Sequence of chain 12.A:
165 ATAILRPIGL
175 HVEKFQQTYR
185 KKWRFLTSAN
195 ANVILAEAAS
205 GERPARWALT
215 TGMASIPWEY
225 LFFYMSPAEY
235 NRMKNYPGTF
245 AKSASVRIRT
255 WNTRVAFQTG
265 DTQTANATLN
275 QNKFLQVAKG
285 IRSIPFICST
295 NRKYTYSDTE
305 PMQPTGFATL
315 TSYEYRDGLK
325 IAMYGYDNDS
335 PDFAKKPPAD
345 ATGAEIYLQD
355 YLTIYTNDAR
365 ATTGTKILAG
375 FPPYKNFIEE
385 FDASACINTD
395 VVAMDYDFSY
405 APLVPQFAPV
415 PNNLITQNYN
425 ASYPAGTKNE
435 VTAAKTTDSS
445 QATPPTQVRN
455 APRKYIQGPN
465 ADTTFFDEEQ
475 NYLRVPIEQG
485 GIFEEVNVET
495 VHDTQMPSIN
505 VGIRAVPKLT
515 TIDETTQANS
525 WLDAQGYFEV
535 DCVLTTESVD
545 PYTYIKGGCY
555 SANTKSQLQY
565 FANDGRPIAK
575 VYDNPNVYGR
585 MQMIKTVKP

Binding-site contacts:
Ligand atom O4' contacts residue ASP401 of chain 12.A at 3.2 Å (salt-bridge).
Ligand atom C6 contacts residue TYR404 of chain 12.A at 3.6 Å (hydrophobic).
Ligand atom N3 contacts residue DG3 of chain 12.C at 3.4 Å.
Ligand atom C4 contacts residue DG3 of chain 12.C at 3.5 Å.
Ligand atom O5' contacts residue SER403 of chain 12.A at 3.1 Å (h-bond).
Ligand atom O3' contacts residue SER403 of chain 12.A at 3.5 Å.
Ligand atom O5' contacts residue ASP401 of chain 12.A at 3.7 Å.
Ligand atom C5 contacts residue DG3 of chain 12.C at 3.4 Å.
Ligand atom C4 contacts residue PHE487 of chain 12.A at 3.7 Å (hydrophobic).
Ligand atom N4 contacts residue GLU489 of chain 12.A at 3.7 Å.
Ligand atom C2' contacts residue THR494 of chain 12.A at 3.3 Å.
Ligand atom C6 contacts residue VAL495 of chain 12.A at 3.7 Å (hydrophobic).
Ligand atom C1' contacts residue DG3 of chain 12.C at 3.7 Å.
Ligand atom N3 contacts residue GLU493 of chain 12.A at 3.5 Å (salt-bridge).
Ligand atom O4' contacts residue SER403 of chain 12.A at 3.3 Å (h-bond).
Ligand atom N1 contacts residue DG3 of chain 12.C at 3.5 Å.
Ligand atom N4 contacts residue PHE487 of chain 12.A at 2.9 Å (h-bond).
Ligand atom C6 contacts residue DG3 of chain 12.C at 3.5 Å.
Ligand atom C4 contacts residue GLU493 of chain 12.A at 3.4 Å.
Ligand atom N2 contacts residue DG3 of chain 12.C at 3.5 Å (h-bond).
Ligand atom C8 contacts residue DG3 of chain 12.C at 3.6 Å.
Ligand atom N9 contacts residue DG3 of chain 12.C at 3.6 Å.
Ligand atom O6 contacts residue DG4 of chain 12.C at 3.5 Å (h-bond).
Ligand atom C4 contacts residue VAL495 of chain 12.A at 3.1 Å (hydrophobic).
Ligand atom C5 contacts residue VAL495 of chain 12.A at 3.0 Å (hydrophobic).
Ligand atom N4 contacts residue VAL495 of chain 12.A at 3.1 Å.
Ligand atom C2 contacts residue DG3 of chain 12.C at 3.4 Å.
Ligand atom OP2 contacts residue HIS496 of chain 12.A at 2.9 Å (h-bond).
Ligand atom O3' contacts residue ASP401 of chain 12.A at 3.5 Å.
Ligand atom C1' contacts residue SER403 of chain 12.A at 3.2 Å.
Ligand atom N1 contacts residue TYR404 of chain 12.A at 3.6 Å.
Ligand atom O3' contacts residue HIS496 of chain 12.A at 3.7 Å.
Ligand atom C5' contacts residue SER403 of chain 12.A at 3.2 Å.
Ligand atom C2 contacts residue TYR404 of chain 12.A at 3.6 Å (hydrophobic).
Ligand atom O4' contacts residue DG3 of chain 12.C at 3.2 Å (h-bond).
Ligand atom C5' contacts residue PHE402 of chain 12.A at 3.4 Å (hydrophobic).
Ligand atom O6 contacts residue DG3 of chain 12.C at 3.5 Å.
Ligand atom N4 contacts residue GLU493 of chain 12.A at 2.6 Å (salt-bridge).
Ligand atom C5' contacts residue ASP401 of chain 12.A at 3.5 Å.
Ligand atom C4' contacts residue ASP401 of chain 12.A at 3.5 Å.

This small molecule binds to this protein.
Small molecule (SMILES): N=c1ccn([C@H]2C[C@H](O[P](=O)(O)OC[C@H]3O[C@@H](n4cnc5c(=O)nc(N)[nH]c54)C[C@@H]3O[P](=O)(O)OC[C@H]3O[C@@H](n4cnc5c(N)ncnc54)C[C@@H]3O)[C@@H](COP(=O)=O)O2)c(=O)[nH]1